Binding-site contacts:
Ligand atom C7 contacts residue ASN367 of chain 1.D at 3.5 Å.
Ligand atom C1 contacts residue NAG1 of chain 1.YA at 3.6 Å.
Ligand atom C8 contacts residue ASN367 of chain 1.D at 4.5 Å.
Ligand atom O7 contacts residue ASN367 of chain 1.D at 3.5 Å (h-bond).
Ligand atom C2 contacts residue ASN367 of chain 1.D at 2.6 Å.
Ligand atom C8 contacts residue PHE395 of chain 1.D at 4.3 Å (hydrophobic).
Ligand atom O7 contacts residue ASN396 of chain 1.D at 3.9 Å.
Ligand atom C3 contacts residue ASN367 of chain 1.D at 3.9 Å.
Ligand atom C8 contacts residue ASN396 of chain 1.D at 3.2 Å.
Ligand atom N2 contacts residue SER392 of chain 1.D at 4.4 Å.
Ligand atom C7 contacts residue ASN396 of chain 1.D at 3.9 Å.
Ligand atom N2 contacts residue ASN367 of chain 1.D at 2.9 Å (h-bond).
Ligand atom C6 contacts residue NAG1 of chain 1.YA at 4.1 Å.
Ligand atom C8 contacts residue NAG1 of chain 1.ZA at 3.6 Å.
Ligand atom C5 contacts residue ASN367 of chain 1.D at 3.9 Å.
Ligand atom O5 contacts residue ASN367 of chain 1.D at 2.5 Å (h-bond).
Ligand atom O5 contacts residue NAG1 of chain 1.YA at 3.5 Å (h-bond).
Ligand atom C4 contacts residue ASN367 of chain 1.D at 4.4 Å.
Ligand atom C5 contacts residue NAG1 of chain 1.YA at 3.5 Å.
Ligand atom C1 contacts residue ASN367 of chain 1.D at 1.5 Å.
Ligand atom C8 contacts residue SER392 of chain 1.D at 3.7 Å.

The small molecule below binds the protein below.
Small molecule (SMILES): CC(=O)N[C@@H]1[C@@H](O)[C@H](O)[C@@H](CO)O[C@H]1O

Sequence of chain 1.D:
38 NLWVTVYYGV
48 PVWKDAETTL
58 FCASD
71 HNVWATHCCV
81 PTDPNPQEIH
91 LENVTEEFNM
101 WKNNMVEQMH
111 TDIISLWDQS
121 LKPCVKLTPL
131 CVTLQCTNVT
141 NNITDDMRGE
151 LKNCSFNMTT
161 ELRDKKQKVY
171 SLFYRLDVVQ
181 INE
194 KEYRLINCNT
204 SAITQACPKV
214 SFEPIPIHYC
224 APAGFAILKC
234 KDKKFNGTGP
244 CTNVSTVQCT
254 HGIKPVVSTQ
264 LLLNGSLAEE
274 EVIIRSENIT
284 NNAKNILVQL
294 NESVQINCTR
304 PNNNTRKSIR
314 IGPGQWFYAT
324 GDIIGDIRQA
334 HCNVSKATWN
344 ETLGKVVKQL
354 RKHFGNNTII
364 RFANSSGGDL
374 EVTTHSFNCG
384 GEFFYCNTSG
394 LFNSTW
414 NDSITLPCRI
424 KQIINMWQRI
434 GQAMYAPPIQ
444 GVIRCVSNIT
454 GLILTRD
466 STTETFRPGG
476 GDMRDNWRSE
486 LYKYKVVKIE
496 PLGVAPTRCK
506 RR